Sequence of chain 1.A:
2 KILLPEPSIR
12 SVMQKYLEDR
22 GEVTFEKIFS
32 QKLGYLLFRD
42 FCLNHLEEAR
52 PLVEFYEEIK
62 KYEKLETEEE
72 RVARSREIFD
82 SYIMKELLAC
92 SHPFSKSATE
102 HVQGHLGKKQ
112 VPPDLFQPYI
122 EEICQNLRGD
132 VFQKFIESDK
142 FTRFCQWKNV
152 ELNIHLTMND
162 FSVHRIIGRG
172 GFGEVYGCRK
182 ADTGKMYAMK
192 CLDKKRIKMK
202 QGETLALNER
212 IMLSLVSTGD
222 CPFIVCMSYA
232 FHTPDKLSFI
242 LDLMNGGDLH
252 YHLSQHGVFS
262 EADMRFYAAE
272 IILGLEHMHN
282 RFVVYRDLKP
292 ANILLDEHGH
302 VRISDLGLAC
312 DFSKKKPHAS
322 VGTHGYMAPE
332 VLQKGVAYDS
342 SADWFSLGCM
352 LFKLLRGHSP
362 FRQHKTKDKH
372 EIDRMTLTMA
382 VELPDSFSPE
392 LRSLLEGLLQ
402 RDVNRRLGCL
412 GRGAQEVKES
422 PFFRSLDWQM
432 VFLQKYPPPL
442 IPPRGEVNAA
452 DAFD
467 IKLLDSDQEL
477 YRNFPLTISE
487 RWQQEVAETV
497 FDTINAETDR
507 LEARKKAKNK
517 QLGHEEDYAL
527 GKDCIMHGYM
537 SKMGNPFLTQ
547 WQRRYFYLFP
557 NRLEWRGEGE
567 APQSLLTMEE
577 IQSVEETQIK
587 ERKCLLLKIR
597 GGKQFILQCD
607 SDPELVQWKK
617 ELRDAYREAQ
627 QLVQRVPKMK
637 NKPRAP

Binding-site contacts:
Ligand atom O3 contacts residue VAL226 of chain 1.A at 3.5 Å.
Ligand atom C15 contacts residue ASP249 of chain 1.A at 3.5 Å.
Ligand atom O2 contacts residue ALA189 of chain 1.A at 3.4 Å.
Ligand atom C14 contacts residue ARG170 of chain 1.A at 3.4 Å.
Ligand atom C20 contacts residue ILE168 of chain 1.A at 3.6 Å (hydrophobic).
Ligand atom O2 contacts residue MET245 of chain 1.A at 3.3 Å (h-bond).
Ligand atom O contacts residue GLY172 of chain 1.A at 3.1 Å (h-bond).
Ligand atom C1 contacts residue ARG170 of chain 1.A at 3.7 Å.
Ligand atom C3 contacts residue ARG170 of chain 1.A at 3.8 Å.
Ligand atom C2 contacts residue ARG170 of chain 1.A at 3.3 Å.
Ligand atom C23 contacts residue ALA189 of chain 1.A at 3.6 Å (hydrophobic).
Ligand atom C2 contacts residue GLY169 of chain 1.A at 3.7 Å.
Ligand atom F contacts residue LEU193 of chain 1.A at 3.1 Å.
Ligand atom C19 contacts residue VAL176 of chain 1.A at 3.7 Å (hydrophobic).
Ligand atom O2 contacts residue ASP243 of chain 1.A at 3.7 Å.
Ligand atom C22 contacts residue VAL176 of chain 1.A at 3.7 Å (hydrophobic).
Ligand atom C15 contacts residue ASP452 of chain 1.A at 3.7 Å.
Ligand atom C21 contacts residue MET245 of chain 1.A at 3.2 Å (hydrophobic).
Ligand atom C16 contacts residue ALA292 of chain 1.A at 3.1 Å (hydrophobic).
Ligand atom C20 contacts residue LEU295 of chain 1.A at 3.7 Å (hydrophobic).
Ligand atom C16 contacts residue ASP249 of chain 1.A at 3.6 Å.
Ligand atom C23 contacts residue VAL226 of chain 1.A at 3.6 Å (hydrophobic).
Ligand atom C1 contacts residue GLY171 of chain 1.A at 3.3 Å.
Ligand atom C23 contacts residue ASP243 of chain 1.A at 3.0 Å.
Ligand atom C2 contacts residue GLY171 of chain 1.A at 3.4 Å.
Ligand atom C1 contacts residue VAL176 of chain 1.A at 3.5 Å (hydrophobic).
Ligand atom C22 contacts residue MET245 of chain 1.A at 3.6 Å (hydrophobic).
Ligand atom C15 contacts residue ALA453 of chain 1.A at 3.4 Å (hydrophobic).
Ligand atom N3 contacts residue ALA292 of chain 1.A at 2.9 Å (h-bond).
Ligand atom C12 contacts residue LEU206 of chain 1.A at 3.8 Å (hydrophobic).
Ligand atom N3 contacts residue ASP249 of chain 1.A at 3.3 Å (salt-bridge).
Ligand atom C1 contacts residue GLY174 of chain 1.A at 3.4 Å.
Ligand atom O contacts residue GLY171 of chain 1.A at 3.4 Å.
Ligand atom F contacts residue GLY174 of chain 1.A at 3.4 Å.
Ligand atom N2 contacts residue PHE173 of chain 1.A at 3.7 Å.
Ligand atom C contacts residue GLY174 of chain 1.A at 3.6 Å.
Ligand atom C12 contacts residue PHE173 of chain 1.A at 3.4 Å (hydrophobic).
Ligand atom C6 contacts residue LYS191 of chain 1.A at 3.8 Å.
Ligand atom C2 contacts residue VAL176 of chain 1.A at 3.7 Å (hydrophobic).
Ligand atom O contacts residue PHE173 of chain 1.A at 3.0 Å (h-bond).

A protein and the small-molecule ligand that binds it are described below.
Small molecule (SMILES): O=C(Cc1cc([C@@H]2CCNC[C@H]2COc2ccc3c(c2)OCO3)ccc1F)NCCc1cn[nH]c1